The protein below binds the small molecule below.
Small molecule (SMILES): O=Cc1ncc(Br)cc1OCc1cc(Br)ccc1Cl

Binding-site contacts:
Ligand atom N16 contacts residue GLY143 of chain 1.A at 2.6 Å (h-bond).
Ligand atom BR14 contacts residue THR26 of chain 1.A at 3.3 Å.
Ligand atom C13 contacts residue GLY143 of chain 1.A at 4.0 Å.
Ligand atom C07 contacts residue HIS41 of chain 1.A at 3.4 Å.
Ligand atom O19 contacts residue SER144 of chain 1.A at 3.6 Å (h-bond).
Ligand atom C04 contacts residue MET165 of chain 1.A at 3.3 Å (hydrophobic).
Ligand atom C17 contacts residue CYS145 of chain 1.A at 2.7 Å (hydrophobic).
Ligand atom C13 contacts residue ASN142 of chain 1.A at 3.2 Å.
Ligand atom C11 contacts residue ASN142 of chain 1.A at 3.6 Å.
Ligand atom N16 contacts residue SER144 of chain 1.A at 3.9 Å.
Ligand atom C15 contacts residue GLY143 of chain 1.A at 2.7 Å.
Ligand atom BR06 contacts residue HIS164 of chain 1.A at 3.4 Å.
Ligand atom C03 contacts residue GLN189 of chain 1.A at 3.8 Å.
Ligand atom BR06 contacts residue ARG188 of chain 1.A at 3.9 Å.
Ligand atom C05 contacts residue HIS164 of chain 1.A at 3.6 Å.
Ligand atom O19 contacts residue CYS145 of chain 1.A at 2.2 Å (h-bond).
Ligand atom O19 contacts residue LEU141 of chain 1.A at 4.0 Å.
Ligand atom C04 contacts residue ARG188 of chain 1.A at 3.9 Å.
Ligand atom O10 contacts residue HIS41 of chain 1.A at 3.1 Å.
Ligand atom C05 contacts residue MET165 of chain 1.A at 3.5 Å (hydrophobic).
Ligand atom BR06 contacts residue ASP187 of chain 1.A at 3.3 Å.
Ligand atom N16 contacts residue CYS145 of chain 1.A at 3.4 Å.
Ligand atom C11 contacts residue HIS41 of chain 1.A at 3.5 Å.
Ligand atom C04 contacts residue GLN189 of chain 1.A at 4.0 Å.
Ligand atom N16 contacts residue ASN142 of chain 1.A at 3.3 Å (h-bond).
Ligand atom O19 contacts residue HIS163 of chain 1.A at 3.5 Å.
Ligand atom C12 contacts residue HIS41 of chain 1.A at 4.0 Å.
Ligand atom BR06 contacts residue HIS41 of chain 1.A at 3.4 Å.
Ligand atom C07 contacts residue HIS164 of chain 1.A at 3.3 Å.
Ligand atom O19 contacts residue GLU166 of chain 1.A at 2.5 Å (salt-bridge).
Ligand atom C12 contacts residue ASN142 of chain 1.A at 3.4 Å.
Ligand atom C17 contacts residue GLY143 of chain 1.A at 3.7 Å.
Ligand atom C18 contacts residue CYS145 of chain 1.A at 1.9 Å (hydrophobic).
Ligand atom C11 contacts residue CYS145 of chain 1.A at 3.3 Å (hydrophobic).
Ligand atom BR06 contacts residue MET165 of chain 1.A at 3.7 Å.
Ligand atom C05 contacts residue HIS41 of chain 1.A at 4.0 Å.
Ligand atom C17 contacts residue ASN142 of chain 1.A at 3.5 Å.
Ligand atom C18 contacts residue GLU166 of chain 1.A at 3.1 Å.
Ligand atom C15 contacts residue ASN142 of chain 1.A at 3.1 Å.
Ligand atom O10 contacts residue CYS145 of chain 1.A at 3.4 Å (h-bond).

Sequence of chain 1.A:
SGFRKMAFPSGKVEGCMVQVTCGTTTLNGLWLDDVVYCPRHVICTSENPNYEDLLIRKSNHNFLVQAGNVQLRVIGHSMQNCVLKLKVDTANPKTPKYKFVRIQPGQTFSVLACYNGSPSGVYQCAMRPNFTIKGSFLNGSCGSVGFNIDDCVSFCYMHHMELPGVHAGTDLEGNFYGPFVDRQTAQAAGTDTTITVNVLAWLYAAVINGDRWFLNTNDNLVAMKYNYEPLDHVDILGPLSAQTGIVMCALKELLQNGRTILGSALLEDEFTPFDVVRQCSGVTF